Sequence of chain 2.A:
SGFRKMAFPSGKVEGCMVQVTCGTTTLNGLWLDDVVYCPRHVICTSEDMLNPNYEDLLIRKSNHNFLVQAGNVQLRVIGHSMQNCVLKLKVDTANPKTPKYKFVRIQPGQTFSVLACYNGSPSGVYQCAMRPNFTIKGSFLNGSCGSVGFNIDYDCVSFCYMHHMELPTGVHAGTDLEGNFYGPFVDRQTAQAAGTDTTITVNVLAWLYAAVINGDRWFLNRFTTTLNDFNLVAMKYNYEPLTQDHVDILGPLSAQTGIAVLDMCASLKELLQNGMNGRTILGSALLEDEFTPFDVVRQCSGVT

The small molecule below binds the protein below.
Small molecule (SMILES): Cc1ccnnc1NC(=O)Cc1cccc(Cl)c1

Sequence of chain 1.A:
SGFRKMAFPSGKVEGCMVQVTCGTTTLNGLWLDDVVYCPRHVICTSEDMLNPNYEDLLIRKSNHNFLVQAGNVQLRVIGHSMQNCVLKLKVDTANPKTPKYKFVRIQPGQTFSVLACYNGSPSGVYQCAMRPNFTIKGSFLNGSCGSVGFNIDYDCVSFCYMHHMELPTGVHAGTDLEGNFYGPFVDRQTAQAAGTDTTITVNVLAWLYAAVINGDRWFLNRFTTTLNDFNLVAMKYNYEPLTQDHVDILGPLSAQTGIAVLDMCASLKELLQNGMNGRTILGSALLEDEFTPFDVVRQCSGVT

Binding-site contacts:
Ligand atom O contacts residue GLU166 of chain 2.A at 3.1 Å (salt-bridge).
Ligand atom C9 contacts residue MET49 of chain 2.A at 3.7 Å (hydrophobic).
Ligand atom C contacts residue ASN142 of chain 2.A at 3.9 Å.
Ligand atom N contacts residue PHE140 of chain 2.A at 3.7 Å.
Ligand atom C2 contacts residue ASN142 of chain 2.A at 3.9 Å.
Ligand atom C2 contacts residue PHE140 of chain 2.A at 3.4 Å (hydrophobic).
Ligand atom C3 contacts residue GLU166 of chain 2.A at 3.7 Å.
Ligand atom C2 contacts residue GLU166 of chain 2.A at 3.4 Å.
Ligand atom C contacts residue GLU166 of chain 2.A at 3.4 Å.
Ligand atom C8 contacts residue GLN189 of chain 2.A at 3.3 Å.
Ligand atom N1 contacts residue HIS163 of chain 2.A at 3.3 Å (h-bond).
Ligand atom C10 contacts residue MET49 of chain 2.A at 3.3 Å (hydrophobic).
Ligand atom C12 contacts residue MET165 of chain 2.A at 3.6 Å (hydrophobic).
Ligand atom C8 contacts residue DMS1 of chain 2.F at 3.7 Å.
Ligand atom C3 contacts residue PHE140 of chain 2.A at 3.1 Å (hydrophobic).
Ligand atom CL contacts residue MET165 of chain 2.A at 3.9 Å.
Ligand atom C11 contacts residue MET49 of chain 2.A at 3.6 Å (hydrophobic).
Ligand atom N1 contacts residue CYS145 of chain 2.A at 3.8 Å.
Ligand atom C1 contacts residue ASN142 of chain 2.A at 3.9 Å.
Ligand atom N1 contacts residue GLU166 of chain 2.A at 3.5 Å (salt-bridge).
Ligand atom C12 contacts residue HIS164 of chain 2.A at 3.4 Å.
Ligand atom CL contacts residue HIS164 of chain 2.A at 3.7 Å.
Ligand atom N1 contacts residue MET165 of chain 2.A at 3.7 Å.
Ligand atom C10 contacts residue ARG188 of chain 2.A at 3.7 Å.
Ligand atom C10 contacts residue DMS1 of chain 2.F at 3.8 Å.
Ligand atom C3 contacts residue SER1 of chain 1.A at 3.7 Å.
Ligand atom CL contacts residue ASP187 of chain 2.A at 3.3 Å.
Ligand atom N contacts residue GLU166 of chain 2.A at 3.7 Å.
Ligand atom C9 contacts residue GLN189 of chain 2.A at 3.4 Å.
Ligand atom C11 contacts residue HIS164 of chain 2.A at 4.0 Å.
Ligand atom N2 contacts residue CYS145 of chain 2.A at 3.7 Å.
Ligand atom C12 contacts residue HIS41 of chain 2.A at 3.8 Å.
Ligand atom C11 contacts residue MET165 of chain 2.A at 3.6 Å (hydrophobic).
Ligand atom N contacts residue HIS163 of chain 2.A at 2.9 Å (h-bond).
Ligand atom C1 contacts residue GLU166 of chain 2.A at 3.7 Å.
Ligand atom O contacts residue MET165 of chain 2.A at 3.3 Å.
Ligand atom C9 contacts residue DMS1 of chain 2.F at 3.4 Å.
Ligand atom O contacts residue DMS1 of chain 2.F at 4.0 Å.
Ligand atom C2 contacts residue LEU141 of chain 2.A at 3.6 Å (hydrophobic).
Ligand atom CL contacts residue HIS41 of chain 2.A at 3.3 Å.